Binding-site contacts:
Ligand atom C2 contacts residue TYR61 of chain 1.D at 4.0 Å (hydrophobic).
Ligand atom C3 contacts residue LEU138 of chain 1.D at 3.5 Å (hydrophobic).
Ligand atom C11 contacts residue TYR61 of chain 1.D at 3.5 Å (hydrophobic).
Ligand atom O2 contacts residue GLU193 of chain 1.D at 3.3 Å.
Ligand atom C10 contacts residue SER142 of chain 1.D at 4.1 Å.
Ligand atom O4 contacts residue SER142 of chain 1.D at 2.7 Å (h-bond).
Ligand atom C4 contacts residue GLU193 of chain 1.D at 3.5 Å.
Ligand atom C11 contacts residue PRO89 of chain 1.D at 4.1 Å (hydrophobic).
Ligand atom O2 contacts residue THR91 of chain 1.D at 4.0 Å.
Ligand atom N2 contacts residue TYR220 of chain 1.D at 3.9 Å.
Ligand atom C9 contacts residue TYR220 of chain 1.D at 3.5 Å (hydrophobic).
Ligand atom O6 contacts residue THR91 of chain 1.D at 2.9 Å (h-bond).
Ligand atom N2 contacts residue PRO89 of chain 1.D at 3.1 Å (h-bond).
Ligand atom O3 contacts residue TYR61 of chain 1.D at 3.0 Å.
Ligand atom C8 contacts residue GLU193 of chain 1.D at 3.6 Å.
Ligand atom O5 contacts residue GLY141 of chain 1.D at 4.1 Å.
Ligand atom C1 contacts residue THR174 of chain 1.D at 3.7 Å.
Ligand atom O5 contacts residue SER142 of chain 1.D at 3.6 Å.
Ligand atom O5 contacts residue GLU193 of chain 1.D at 4.0 Å.
Ligand atom C6 contacts residue TYR61 of chain 1.D at 3.6 Å (hydrophobic).
Ligand atom C9 contacts residue THR91 of chain 1.D at 3.8 Å.
Ligand atom C12 contacts residue GLY141 of chain 1.D at 3.9 Å.
Ligand atom O6 contacts residue LEU90 of chain 1.D at 3.9 Å.
Ligand atom O3 contacts residue ARG96 of chain 1.D at 2.7 Å (salt-bridge).
Ligand atom O2 contacts residue TYR220 of chain 1.D at 2.5 Å (h-bond).
Ligand atom C12 contacts residue SER142 of chain 1.D at 3.4 Å.
Ligand atom N2 contacts residue TYR61 of chain 1.D at 4.0 Å.
Ligand atom C5 contacts residue TYR61 of chain 1.D at 3.8 Å (hydrophobic).
Ligand atom O4 contacts residue GLY141 of chain 1.D at 3.0 Å.
Ligand atom C11 contacts residue ARG96 of chain 1.D at 3.5 Å.
Ligand atom C1 contacts residue GLU193 of chain 1.D at 3.6 Å.
Ligand atom C3 contacts residue THR174 of chain 1.D at 3.5 Å.
Ligand atom O6 contacts residue ARG96 of chain 1.D at 3.0 Å (salt-bridge).
Ligand atom O6 contacts residue PRO89 of chain 1.D at 3.9 Å.
Ligand atom O1 contacts residue TYR61 of chain 1.D at 3.7 Å.
Ligand atom C6 contacts residue PRO89 of chain 1.D at 3.8 Å (hydrophobic).
Ligand atom N2 contacts residue THR91 of chain 1.D at 3.4 Å (h-bond).
Ligand atom N1 contacts residue GLU193 of chain 1.D at 2.7 Å (salt-bridge).
Ligand atom C11 contacts residue THR91 of chain 1.D at 3.9 Å.
Ligand atom C1 contacts residue LEU138 of chain 1.D at 3.5 Å (hydrophobic).

The protein below binds the small molecule below.
Small molecule (SMILES): O=C(O)C[C@@]12O[C@H]3C=CCN[C@H]3[C@@H]1C(=O)N[C@H]2C(=O)O

Sequence of chain 1.D:
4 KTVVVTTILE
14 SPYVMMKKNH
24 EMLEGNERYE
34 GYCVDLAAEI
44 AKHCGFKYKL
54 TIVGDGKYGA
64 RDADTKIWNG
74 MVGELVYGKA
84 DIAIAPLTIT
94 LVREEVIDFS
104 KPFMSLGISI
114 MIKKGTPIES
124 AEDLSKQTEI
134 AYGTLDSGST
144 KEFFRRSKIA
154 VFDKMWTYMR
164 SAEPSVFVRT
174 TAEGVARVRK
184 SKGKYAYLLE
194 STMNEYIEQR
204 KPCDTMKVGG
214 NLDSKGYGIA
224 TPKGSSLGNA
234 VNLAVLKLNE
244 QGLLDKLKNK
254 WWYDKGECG